Sequence of chain 1.A:
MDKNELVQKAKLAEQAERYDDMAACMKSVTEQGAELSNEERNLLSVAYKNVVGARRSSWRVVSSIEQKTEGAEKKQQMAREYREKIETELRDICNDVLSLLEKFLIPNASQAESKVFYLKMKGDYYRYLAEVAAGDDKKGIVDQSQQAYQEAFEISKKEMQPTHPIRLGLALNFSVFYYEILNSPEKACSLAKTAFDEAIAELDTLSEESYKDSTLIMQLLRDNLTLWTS

Binding-site contacts:
Ligand atom N contacts residue ASN224 of chain 1.A at 2.9 Å (h-bond).
Ligand atom C contacts residue ASN224 of chain 1.A at 3.7 Å.
Ligand atom O1P contacts residue TYR128 of chain 1.A at 2.6 Å (h-bond).
Ligand atom CD contacts residue GLU180 of chain 1.A at 3.1 Å.
Ligand atom C contacts residue LEU172 of chain 1.A at 3.5 Å (hydrophobic).
Ligand atom CB contacts residue ASN173 of chain 1.A at 3.3 Å.
Ligand atom CG2 contacts residue GLY169 of chain 1.A at 3.2 Å.
Ligand atom CG2 contacts residue LEU172 of chain 1.A at 3.8 Å (hydrophobic).
Ligand atom CA contacts residue LEU227 of chain 1.A at 3.7 Å (hydrophobic).
Ligand atom P contacts residue ARG127 of chain 1.A at 3.8 Å.
Ligand atom CG2 contacts residue ASN173 of chain 1.A at 3.3 Å.
Ligand atom P contacts residue ARG56 of chain 1.A at 3.7 Å.
Ligand atom O contacts residue ASN224 of chain 1.A at 2.9 Å (h-bond).
Ligand atom O contacts residue LYS120 of chain 1.A at 3.6 Å.
Ligand atom OG1 contacts residue LYS120 of chain 1.A at 3.1 Å (salt-bridge).
Ligand atom CZ contacts residue GLU180 of chain 1.A at 3.4 Å.
Ligand atom CB contacts residue ASN173 of chain 1.A at 3.8 Å.
Ligand atom CG contacts residue LEU220 of chain 1.A at 3.8 Å (hydrophobic).
Ligand atom CA contacts residue LEU172 of chain 1.A at 3.8 Å (hydrophobic).
Ligand atom O1P contacts residue ARG127 of chain 1.A at 2.8 Å (salt-bridge).
Ligand atom C contacts residue ASN173 of chain 1.A at 3.5 Å.
Ligand atom CA contacts residue ASN173 of chain 1.A at 3.4 Å.
Ligand atom CA contacts residue ASN224 of chain 1.A at 3.5 Å.
Ligand atom O3P contacts residue ARG56 of chain 1.A at 3.0 Å (salt-bridge).
Ligand atom O contacts residue LYS49 of chain 1.A at 3.3 Å (salt-bridge).
Ligand atom O2P contacts residue ARG56 of chain 1.A at 2.8 Å (salt-bridge).
Ligand atom C contacts residue LYS49 of chain 1.A at 3.4 Å.
Ligand atom NE contacts residue GLU180 of chain 1.A at 2.4 Å (salt-bridge).
Ligand atom CB contacts residue ASN224 of chain 1.A at 3.6 Å.
Ligand atom O contacts residue LEU172 of chain 1.A at 3.6 Å.
Ligand atom NH2 contacts residue VAL176 of chain 1.A at 3.7 Å.
Ligand atom OG1 contacts residue ASN173 of chain 1.A at 3.2 Å (h-bond).
Ligand atom CB contacts residue LEU227 of chain 1.A at 3.8 Å (hydrophobic).
Ligand atom O contacts residue VAL176 of chain 1.A at 3.4 Å.
Ligand atom N contacts residue ASN173 of chain 1.A at 2.8 Å (h-bond).
Ligand atom N contacts residue LEU227 of chain 1.A at 3.5 Å.
Ligand atom NH2 contacts residue GLU180 of chain 1.A at 3.0 Å (salt-bridge).
Ligand atom N contacts residue LEU172 of chain 1.A at 3.5 Å.
Ligand atom O3P contacts residue ARG127 of chain 1.A at 2.8 Å (salt-bridge).
Ligand atom NH2 contacts residue ARG127 of chain 1.A at 3.8 Å.

The small molecule below binds the protein below.
Small molecule (SMILES): C[C@@H](O)[C@H](NC(=O)[C@H](COP(=O)(O)O)NC(=O)[C@H](CC(N)=O)NC(=O)[C@H](CCCN=C(N)N)NC(=O)[C@@H](N)CO)C(=O)N1CCC[C@H]1C(=O)NCC=O